This protein binds this small molecule.
Small molecule (SMILES): CC(=O)N[C@H]1[C@H](O[C@H]2[C@H](O)[C@@H](NC(C)=O)CO[C@@H]2CO)O[C@H](CO)[C@@H](O)[C@@H]1O

Sequence of chain 1.D:
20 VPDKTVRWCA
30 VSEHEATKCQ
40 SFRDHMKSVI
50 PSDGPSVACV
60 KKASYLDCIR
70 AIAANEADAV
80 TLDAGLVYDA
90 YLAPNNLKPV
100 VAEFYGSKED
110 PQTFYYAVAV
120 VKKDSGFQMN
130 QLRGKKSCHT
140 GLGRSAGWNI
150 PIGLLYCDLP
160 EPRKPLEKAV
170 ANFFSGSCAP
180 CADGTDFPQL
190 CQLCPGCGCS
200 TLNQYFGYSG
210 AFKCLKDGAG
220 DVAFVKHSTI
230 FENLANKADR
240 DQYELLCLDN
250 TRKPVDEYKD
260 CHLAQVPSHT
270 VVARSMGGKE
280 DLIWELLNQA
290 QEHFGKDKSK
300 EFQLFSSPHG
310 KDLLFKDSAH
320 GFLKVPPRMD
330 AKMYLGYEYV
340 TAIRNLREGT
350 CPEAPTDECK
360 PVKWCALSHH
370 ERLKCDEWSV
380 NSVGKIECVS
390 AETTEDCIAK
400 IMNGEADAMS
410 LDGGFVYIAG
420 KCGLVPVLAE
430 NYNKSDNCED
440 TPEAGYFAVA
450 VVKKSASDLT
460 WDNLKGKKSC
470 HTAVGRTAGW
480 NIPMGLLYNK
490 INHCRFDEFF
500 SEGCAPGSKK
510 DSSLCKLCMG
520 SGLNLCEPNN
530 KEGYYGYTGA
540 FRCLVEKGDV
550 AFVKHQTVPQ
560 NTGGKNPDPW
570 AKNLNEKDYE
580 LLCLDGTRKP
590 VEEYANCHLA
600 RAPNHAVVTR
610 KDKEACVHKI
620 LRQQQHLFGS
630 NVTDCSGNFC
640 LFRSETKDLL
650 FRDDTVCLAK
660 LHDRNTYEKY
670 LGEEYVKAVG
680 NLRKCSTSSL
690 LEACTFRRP

Binding-site contacts:
Ligand atom C6 contacts residue LYS433 of chain 1.D at 4.5 Å.
Ligand atom C5 contacts residue ASN432 of chain 1.D at 3.7 Å.
Ligand atom O6 contacts residue SER434 of chain 1.D at 3.3 Å.
Ligand atom C1 contacts residue ASN432 of chain 1.D at 1.4 Å.
Ligand atom C2 contacts residue ASN432 of chain 1.D at 2.4 Å.
Ligand atom O7 contacts residue ASN432 of chain 1.D at 4.0 Å.
Ligand atom O5 contacts residue LYS433 of chain 1.D at 4.1 Å.
Ligand atom O5 contacts residue SER434 of chain 1.D at 4.5 Å.
Ligand atom O5 contacts residue ASN432 of chain 1.D at 2.3 Å (h-bond).
Ligand atom O6 contacts residue LYS433 of chain 1.D at 3.1 Å (salt-bridge).
Ligand atom C6 contacts residue SER434 of chain 1.D at 4.1 Å.
Ligand atom C3 contacts residue ASN432 of chain 1.D at 3.7 Å.
Ligand atom C4 contacts residue ASN432 of chain 1.D at 4.1 Å.
Ligand atom N2 contacts residue ASN432 of chain 1.D at 2.9 Å (h-bond).
Ligand atom C7 contacts residue ASN432 of chain 1.D at 3.6 Å.